A protein and the small-molecule ligand that binds it are described below.
Small molecule (SMILES): Nc1ncc(-c2cnn(C3CCNCC3)c2)c2cc(-c3cccc4ccsc34)oc12

Binding-site contacts:
Ligand atom N23 contacts residue GLY85 of chain 1.A at 3.6 Å.
Ligand atom C29 contacts residue GLU83 of chain 1.A at 3.4 Å.
Ligand atom C21 contacts residue VAL17 of chain 1.A at 3.5 Å (hydrophobic).
Ligand atom C18 contacts residue ALA36 of chain 1.A at 3.5 Å (hydrophobic).
Ligand atom O11 contacts residue LEU138 of chain 1.A at 3.4 Å.
Ligand atom S9 contacts residue CYS149 of chain 1.A at 3.8 Å.
Ligand atom C24 contacts residue VAL17 of chain 1.A at 3.4 Å (hydrophobic).
Ligand atom C4 contacts residue GLY20 of chain 1.A at 3.4 Å.
Ligand atom C20 contacts residue VAL17 of chain 1.A at 3.7 Å (hydrophobic).
Ligand atom N22 contacts residue VAL17 of chain 1.A at 3.3 Å.
Ligand atom S9 contacts residue MET79 of chain 1.A at 3.7 Å.
Ligand atom C1 contacts residue CYS149 of chain 1.A at 3.6 Å (hydrophobic).
Ligand atom C16 contacts residue ALA82 of chain 1.A at 3.3 Å (hydrophobic).
Ligand atom C1 contacts residue VAL25 of chain 1.A at 3.7 Å (hydrophobic).
Ligand atom C14 contacts residue VAL17 of chain 1.A at 3.6 Å (hydrophobic).
Ligand atom C12 contacts residue LEU138 of chain 1.A at 3.5 Å (hydrophobic).
Ligand atom C30 contacts residue GLU83 of chain 1.A at 3.3 Å.
Ligand atom C5 contacts residue GLY18 of chain 1.A at 3.7 Å.
Ligand atom C26 contacts residue VAL17 of chain 1.A at 3.8 Å (hydrophobic).
Ligand atom C7 contacts residue CYS149 of chain 1.A at 3.8 Å (hydrophobic).
Ligand atom N17 contacts residue GLU80 of chain 1.A at 3.8 Å.
Ligand atom C14 contacts residue LEU138 of chain 1.A at 3.8 Å (hydrophobic).
Ligand atom C25 contacts residue VAL17 of chain 1.A at 3.6 Å (hydrophobic).
Ligand atom N23 contacts residue VAL17 of chain 1.A at 3.1 Å.
Ligand atom C18 contacts residue LEU138 of chain 1.A at 3.8 Å (hydrophobic).
Ligand atom N19 contacts residue GLU80 of chain 1.A at 3.2 Å (salt-bridge).
Ligand atom C21 contacts residue GLY85 of chain 1.A at 3.6 Å.
Ligand atom N17 contacts residue TYR81 of chain 1.A at 3.7 Å.
Ligand atom C24 contacts residue ALA82 of chain 1.A at 3.7 Å (hydrophobic).
Ligand atom C24 contacts residue TYR81 of chain 1.A at 3.6 Å (hydrophobic).
Ligand atom N22 contacts residue GLY85 of chain 1.A at 3.5 Å.
Ligand atom C30 contacts residue TYR81 of chain 1.A at 3.7 Å (hydrophobic).
Ligand atom N17 contacts residue ALA82 of chain 1.A at 3.0 Å (h-bond).
Ligand atom N19 contacts residue ALA36 of chain 1.A at 3.3 Å.
Ligand atom C30 contacts residue GLY85 of chain 1.A at 3.6 Å.
Ligand atom C25 contacts residue TYR81 of chain 1.A at 3.5 Å (hydrophobic).
Ligand atom C7 contacts residue ASP150 of chain 1.A at 3.7 Å.
Ligand atom N17 contacts residue ALA36 of chain 1.A at 3.4 Å.
Ligand atom C2 contacts residue CYS149 of chain 1.A at 3.7 Å (hydrophobic).
Ligand atom C16 contacts residue TYR81 of chain 1.A at 3.6 Å (hydrophobic).

Sequence of chain 1.A:
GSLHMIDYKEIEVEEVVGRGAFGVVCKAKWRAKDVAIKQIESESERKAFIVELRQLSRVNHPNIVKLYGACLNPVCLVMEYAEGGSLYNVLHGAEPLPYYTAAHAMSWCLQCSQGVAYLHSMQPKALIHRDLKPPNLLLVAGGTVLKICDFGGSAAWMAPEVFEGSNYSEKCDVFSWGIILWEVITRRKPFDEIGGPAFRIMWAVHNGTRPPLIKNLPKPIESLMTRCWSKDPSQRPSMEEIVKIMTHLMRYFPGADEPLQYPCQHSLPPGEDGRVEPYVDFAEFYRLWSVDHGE